A small-molecule ligand and the protein it binds are described below.
Small molecule (SMILES): CC(=O)NCCCCNc1ncnc2c1ncn2[C@@H]1O[C@H](CN(CCCNC(=O)Nc2ccc(C(C)(C)C)cc2)C(C)C)[C@@H](O)[C@H]1O

Sequence of chain 1.A:
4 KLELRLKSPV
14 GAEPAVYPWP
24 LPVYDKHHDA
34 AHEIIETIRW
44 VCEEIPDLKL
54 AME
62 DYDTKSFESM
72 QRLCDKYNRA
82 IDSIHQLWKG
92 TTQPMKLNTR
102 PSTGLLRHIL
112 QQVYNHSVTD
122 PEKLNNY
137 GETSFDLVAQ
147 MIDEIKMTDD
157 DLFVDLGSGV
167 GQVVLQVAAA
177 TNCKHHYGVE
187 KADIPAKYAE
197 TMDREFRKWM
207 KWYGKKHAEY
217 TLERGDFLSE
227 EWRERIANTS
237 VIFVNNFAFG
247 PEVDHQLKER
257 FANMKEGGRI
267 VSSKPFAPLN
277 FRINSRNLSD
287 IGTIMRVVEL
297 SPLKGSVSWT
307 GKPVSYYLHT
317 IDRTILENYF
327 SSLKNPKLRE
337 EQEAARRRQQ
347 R

Binding-site contacts:
Ligand atom OAP contacts residue GLU186 of chain 1.A at 2.5 Å (salt-bridge).
Ligand atom CAV contacts residue GLY163 of chain 1.A at 3.1 Å.
Ligand atom CBB contacts residue ASP161 of chain 1.A at 3.7 Å.
Ligand atom OAO contacts residue GLY163 of chain 1.A at 3.2 Å.
Ligand atom CBL contacts residue PHE245 of chain 1.A at 3.7 Å (hydrophobic).
Ligand atom N8 contacts residue ASP222 of chain 1.A at 3.3 Å (salt-bridge).
Ligand atom CAL contacts residue GLU186 of chain 1.A at 3.4 Å.
Ligand atom CAN contacts residue GLU186 of chain 1.A at 3.3 Å.
Ligand atom CBL contacts residue GLY163 of chain 1.A at 3.6 Å.
Ligand atom CAN contacts residue GLY163 of chain 1.A at 3.4 Å.
Ligand atom CAM contacts residue GLU186 of chain 1.A at 3.3 Å.
Ligand atom C10 contacts residue ASP222 of chain 1.A at 3.6 Å.
Ligand atom CAK contacts residue GLY163 of chain 1.A at 3.6 Å.
Ligand atom C6 contacts residue PHE223 of chain 1.A at 3.5 Å (hydrophobic).
Ligand atom N9 contacts residue ASP222 of chain 1.A at 3.1 Å (salt-bridge).
Ligand atom C6 contacts residue GLY221 of chain 1.A at 3.3 Å.
Ligand atom NAZ contacts residue ASP161 of chain 1.A at 3.1 Å (salt-bridge).
Ligand atom CBL contacts residue LEU162 of chain 1.A at 3.6 Å (hydrophobic).
Ligand atom N5 contacts residue GLY163 of chain 1.A at 3.7 Å.
Ligand atom CAR contacts residue GLY163 of chain 1.A at 3.6 Å.
Ligand atom C7 contacts residue PHE223 of chain 1.A at 3.3 Å (hydrophobic).
Ligand atom C7 contacts residue ASP222 of chain 1.A at 3.6 Å.
Ligand atom NAS contacts residue GLY163 of chain 1.A at 2.8 Å (h-bond).
Ligand atom CAT contacts residue GLY163 of chain 1.A at 3.2 Å.
Ligand atom N8 contacts residue PHE223 of chain 1.A at 3.2 Å (h-bond).
Ligand atom N5 contacts residue LYS187 of chain 1.A at 3.3 Å (salt-bridge).
Ligand atom CBG contacts residue ASP161 of chain 1.A at 3.4 Å.
Ligand atom N9 contacts residue PHE223 of chain 1.A at 3.5 Å.
Ligand atom CAY contacts residue ASP161 of chain 1.A at 3.6 Å.
Ligand atom C6 contacts residue LYS187 of chain 1.A at 3.4 Å.
Ligand atom CBM contacts residue ASN241 of chain 1.A at 3.3 Å.
Ligand atom NAZ contacts residue VAL169 of chain 1.A at 3.5 Å.
Ligand atom NAX contacts residue ASP161 of chain 1.A at 3.1 Å (salt-bridge).
Ligand atom CAY contacts residue VAL169 of chain 1.A at 3.5 Å (hydrophobic).
Ligand atom CBL contacts residue ASN241 of chain 1.A at 3.5 Å.
Ligand atom CAK contacts residue GLU186 of chain 1.A at 3.2 Å.
Ligand atom C3 contacts residue PHE223 of chain 1.A at 3.4 Å (hydrophobic).
Ligand atom OAQ contacts residue GLU186 of chain 1.A at 2.5 Å (salt-bridge).
Ligand atom CBG contacts residue ASN241 of chain 1.A at 3.7 Å.
Ligand atom OAO contacts residue GLU186 of chain 1.A at 3.6 Å (salt-bridge).